Binding-site contacts:
Ligand atom C4 contacts residue ASN55 of chain 1.A at 4.2 Å.
Ligand atom C1 contacts residue THR57 of chain 1.A at 4.0 Å.
Ligand atom C2 contacts residue HIS58 of chain 1.A at 4.3 Å.
Ligand atom O6 contacts residue TYR173 of chain 1.A at 3.9 Å.
Ligand atom C7 contacts residue ASN55 of chain 1.A at 3.2 Å.
Ligand atom O5 contacts residue TRP648 of chain 1.A at 3.8 Å.
Ligand atom C7 contacts residue THR57 of chain 1.A at 4.2 Å.
Ligand atom O5 contacts residue ASN55 of chain 1.A at 2.4 Å (h-bond).
Ligand atom O3 contacts residue HIS58 of chain 1.A at 4.3 Å.
Ligand atom C8 contacts residue GLU174 of chain 1.A at 3.9 Å.
Ligand atom O7 contacts residue HIS58 of chain 1.A at 3.4 Å (h-bond).
Ligand atom C4 contacts residue HIS58 of chain 1.A at 3.8 Å.
Ligand atom C6 contacts residue HIS58 of chain 1.A at 4.5 Å.
Ligand atom C3 contacts residue ASN55 of chain 1.A at 3.7 Å.
Ligand atom C7 contacts residue HIS58 of chain 1.A at 4.3 Å.
Ligand atom O7 contacts residue SER642 of chain 1.A at 4.5 Å.
Ligand atom C3 contacts residue THR57 of chain 1.A at 3.7 Å.
Ligand atom O3 contacts residue HIS158 of chain 1.A at 4.3 Å.
Ligand atom O4 contacts residue HIS58 of chain 1.A at 3.5 Å (h-bond).
Ligand atom C2 contacts residue THR57 of chain 1.A at 3.8 Å.
Ligand atom O7 contacts residue ASN55 of chain 1.A at 4.2 Å.
Ligand atom C8 contacts residue PHE145 of chain 1.A at 3.6 Å (hydrophobic).
Ligand atom C5 contacts residue ASN55 of chain 1.A at 3.7 Å.
Ligand atom C1 contacts residue HIS58 of chain 1.A at 4.2 Å.
Ligand atom O7 contacts residue THR57 of chain 1.A at 4.3 Å.
Ligand atom N2 contacts residue ASN55 of chain 1.A at 2.7 Å (h-bond).
Ligand atom C5 contacts residue HIS58 of chain 1.A at 3.8 Å.
Ligand atom C6 contacts residue TYR173 of chain 1.A at 4.3 Å (hydrophobic).
Ligand atom C1 contacts residue ASN55 of chain 1.A at 1.4 Å.
Ligand atom C2 contacts residue ASN55 of chain 1.A at 2.3 Å.
Ligand atom N2 contacts residue THR57 of chain 1.A at 3.2 Å (h-bond).
Ligand atom O7 contacts residue ALA56 of chain 1.A at 4.2 Å.
Ligand atom C6 contacts residue ILE60 of chain 1.A at 4.3 Å (hydrophobic).
Ligand atom C3 contacts residue HIS58 of chain 1.A at 3.4 Å.
Ligand atom O5 contacts residue HIS58 of chain 1.A at 4.3 Å.
Ligand atom C8 contacts residue ASN55 of chain 1.A at 3.4 Å.
Ligand atom C8 contacts residue TYR173 of chain 1.A at 3.4 Å (hydrophobic).
Ligand atom O3 contacts residue THR57 of chain 1.A at 4.3 Å.

Sequence of chain 1.A:
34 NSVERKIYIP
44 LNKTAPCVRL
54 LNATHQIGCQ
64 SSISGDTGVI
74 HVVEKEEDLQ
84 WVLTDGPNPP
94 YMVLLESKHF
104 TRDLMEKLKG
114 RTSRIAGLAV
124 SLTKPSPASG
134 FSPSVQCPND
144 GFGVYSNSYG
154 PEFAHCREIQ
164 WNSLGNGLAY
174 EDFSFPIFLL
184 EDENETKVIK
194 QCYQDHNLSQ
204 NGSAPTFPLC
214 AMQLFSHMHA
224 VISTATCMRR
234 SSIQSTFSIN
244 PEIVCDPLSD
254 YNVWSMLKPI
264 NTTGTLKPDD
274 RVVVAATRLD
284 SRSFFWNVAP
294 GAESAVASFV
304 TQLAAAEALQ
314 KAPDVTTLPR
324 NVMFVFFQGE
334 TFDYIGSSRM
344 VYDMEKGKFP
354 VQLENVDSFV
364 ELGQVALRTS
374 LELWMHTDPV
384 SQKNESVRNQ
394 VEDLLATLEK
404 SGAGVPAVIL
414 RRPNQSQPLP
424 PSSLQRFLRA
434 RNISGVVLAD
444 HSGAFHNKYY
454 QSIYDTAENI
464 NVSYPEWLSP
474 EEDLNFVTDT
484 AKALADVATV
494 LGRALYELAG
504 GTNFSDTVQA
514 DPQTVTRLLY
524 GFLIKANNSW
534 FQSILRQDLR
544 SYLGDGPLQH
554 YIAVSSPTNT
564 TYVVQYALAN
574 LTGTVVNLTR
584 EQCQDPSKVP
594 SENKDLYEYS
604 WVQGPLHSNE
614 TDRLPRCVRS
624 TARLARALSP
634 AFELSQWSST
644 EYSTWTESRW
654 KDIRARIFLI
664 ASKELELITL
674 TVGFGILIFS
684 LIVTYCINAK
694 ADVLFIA

A small-molecule ligand and the protein it binds are described below.
Small molecule (SMILES): CC(=O)N[C@H]1[C@H](O[C@H]2[C@H](O)[C@@H](NC(C)=O)CO[C@@H]2CO)O[C@H](CO)[C@@H](O[C@@H]2O[C@H](CO[C@@H]3O[C@H](CO)[C@@H](O)[C@H](O)[C@@H]3O)[C@@H](O)[C@H](O[C@@H]3O[C@H](CO)[C@@H](O)[C@H](O)[C@@H]3O)[C@@H]2O)[C@@H]1O